Sequence of chain 1.A:
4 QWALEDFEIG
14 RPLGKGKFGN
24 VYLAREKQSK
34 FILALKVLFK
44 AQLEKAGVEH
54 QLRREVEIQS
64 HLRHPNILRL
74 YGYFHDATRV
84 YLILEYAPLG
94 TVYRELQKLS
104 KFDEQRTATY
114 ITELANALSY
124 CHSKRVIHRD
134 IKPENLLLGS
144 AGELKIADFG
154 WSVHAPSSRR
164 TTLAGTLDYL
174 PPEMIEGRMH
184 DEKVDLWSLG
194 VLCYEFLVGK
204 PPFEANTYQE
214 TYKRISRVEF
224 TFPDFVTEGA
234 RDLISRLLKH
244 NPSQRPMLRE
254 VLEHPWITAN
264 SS

A protein and the small-molecule ligand that binds it are described below.
Small molecule (SMILES): Cc1c(C(=O)NS(=O)(=O)N(C)C)cc(-c2ccc(Cl)c(Oc3ccccn3)c2)c2cc[nH]c12

Binding-site contacts:
Ligand atom C13 contacts residue TYR76 of chain 1.A at 3.5 Å (hydrophobic).
Ligand atom C contacts residue ARG56 of chain 1.A at 3.9 Å.
Ligand atom C12 contacts residue HIS78 of chain 1.A at 3.4 Å.
Ligand atom C11 contacts residue HIS78 of chain 1.A at 3.4 Å.
Ligand atom N3 contacts residue LYS43 of chain 1.A at 3.6 Å.
Ligand atom N2 contacts residue HIS78 of chain 1.A at 3.7 Å.
Ligand atom C5 contacts residue LYS43 of chain 1.A at 3.7 Å.
Ligand atom N2 contacts residue ARG56 of chain 1.A at 3.5 Å (salt-bridge).
Ligand atom S contacts residue HIS78 of chain 1.A at 3.9 Å.
Ligand atom C6 contacts residue ARG56 of chain 1.A at 3.8 Å.
Ligand atom O3 contacts residue VAL83 of chain 1.A at 3.4 Å.
Ligand atom CL contacts residue ARG56 of chain 1.A at 3.9 Å.
Ligand atom C3 contacts residue LYS43 of chain 1.A at 3.3 Å.
Ligand atom C7 contacts residue ARG56 of chain 1.A at 3.7 Å.
Ligand atom C16 contacts residue VAL83 of chain 1.A at 3.6 Å (hydrophobic).
Ligand atom C20 contacts residue SO41 of chain 1.K at 3.9 Å.
Ligand atom C10 contacts residue VAL83 of chain 1.A at 3.5 Å (hydrophobic).
Ligand atom O3 contacts residue HIS78 of chain 1.A at 3.8 Å.
Ligand atom C8 contacts residue ARG56 of chain 1.A at 3.5 Å.
Ligand atom C22 contacts residue GLU47 of chain 1.A at 3.2 Å.
Ligand atom C4 contacts residue LYS43 of chain 1.A at 3.4 Å.
Ligand atom CL contacts residue TYR76 of chain 1.A at 3.8 Å.
Ligand atom O1 contacts residue HIS78 of chain 1.A at 3.2 Å.
Ligand atom C19 contacts residue LEU46 of chain 1.A at 3.9 Å (hydrophobic).
Ligand atom CL contacts residue VAL59 of chain 1.A at 3.5 Å.
Ligand atom C16 contacts residue ARG56 of chain 1.A at 3.9 Å.
Ligand atom C12 contacts residue TYR76 of chain 1.A at 3.4 Å (hydrophobic).
Ligand atom C13 contacts residue HIS78 of chain 1.A at 3.7 Å.
Ligand atom N3 contacts residue GLU47 of chain 1.A at 3.2 Å (salt-bridge).
Ligand atom C19 contacts residue LYS43 of chain 1.A at 3.5 Å.
Ligand atom C2 contacts residue LYS43 of chain 1.A at 3.3 Å.
Ligand atom C15 contacts residue HIS78 of chain 1.A at 3.9 Å.
Ligand atom C9 contacts residue VAL83 of chain 1.A at 3.8 Å (hydrophobic).
Ligand atom C21 contacts residue LYS43 of chain 1.A at 3.6 Å.
Ligand atom C18 contacts residue GLU52 of chain 1.A at 3.8 Å.
Ligand atom N1 contacts residue HIS78 of chain 1.A at 3.8 Å.
Ligand atom C20 contacts residue LYS43 of chain 1.A at 3.6 Å.
Ligand atom C6 contacts residue VAL83 of chain 1.A at 3.8 Å (hydrophobic).
Ligand atom O2 contacts residue LYS43 of chain 1.A at 3.5 Å (salt-bridge).
Ligand atom C17 contacts residue LYS43 of chain 1.A at 3.8 Å.